Binding-site contacts:
Ligand atom C28 contacts residue TYR145 of chain 47.A at 3.3 Å (hydrophobic).
Ligand atom C10 contacts residue TYR191 of chain 47.A at 3.7 Å (hydrophobic).
Ligand atom C19 contacts residue LEU182 of chain 47.A at 3.6 Å (hydrophobic).
Ligand atom C18 contacts residue LEU182 of chain 47.A at 3.2 Å (hydrophobic).
Ligand atom C28 contacts residue MET144 of chain 47.A at 3.8 Å (hydrophobic).
Ligand atom C22 contacts residue ILE99 of chain 47.A at 3.9 Å (hydrophobic).
Ligand atom C21 contacts residue ILE123 of chain 47.A at 3.8 Å (hydrophobic).
Ligand atom N07 contacts residue LEU101 of chain 47.A at 3.7 Å.
Ligand atom N06 contacts residue LEU101 of chain 47.A at 3.2 Å.
Ligand atom N24 contacts residue LEU216 of chain 47.A at 3.5 Å.
Ligand atom C28 contacts residue TYR143 of chain 47.A at 3.4 Å (hydrophobic).
Ligand atom C18 contacts residue TYR145 of chain 47.A at 3.8 Å (hydrophobic).
Ligand atom C04 contacts residue ASN211 of chain 47.A at 3.4 Å.
Ligand atom O16 contacts residue ILE99 of chain 47.A at 3.6 Å.
Ligand atom C14 contacts residue HIS237 of chain 47.A at 3.5 Å.
Ligand atom C25 contacts residue PHE180 of chain 47.A at 3.5 Å (hydrophobic).
Ligand atom N24 contacts residue PHE180 of chain 47.A at 3.6 Å.
Ligand atom C15 contacts residue LEU182 of chain 47.A at 3.7 Å (hydrophobic).
Ligand atom C01 contacts residue THR207 of chain 47.A at 2.9 Å.
Ligand atom O26 contacts residue TYR145 of chain 47.A at 3.2 Å.
Ligand atom C17 contacts residue ILE99 of chain 47.A at 3.8 Å (hydrophobic).
Ligand atom C22 contacts residue ILE123 of chain 47.A at 3.6 Å (hydrophobic).
Ligand atom C09 contacts residue TYR191 of chain 47.A at 3.6 Å (hydrophobic).
Ligand atom C18 contacts residue ILE99 of chain 47.A at 3.8 Å (hydrophobic).
Ligand atom C27 contacts residue PHE180 of chain 47.A at 3.2 Å (hydrophobic).
Ligand atom C13 contacts residue MET213 of chain 47.A at 3.4 Å (hydrophobic).
Ligand atom C17 contacts residue LEU182 of chain 47.A at 3.7 Å (hydrophobic).
Ligand atom C03 contacts residue ASN211 of chain 47.A at 3.1 Å.
Ligand atom N08 contacts residue LEU101 of chain 47.A at 3.8 Å.
Ligand atom C05 contacts residue LEU101 of chain 47.A at 3.9 Å (hydrophobic).
Ligand atom C12 contacts residue ILE99 of chain 47.A at 3.7 Å (hydrophobic).
Ligand atom C28 contacts residue ALA167 of chain 47.A at 3.1 Å (hydrophobic).
Ligand atom C19 contacts residue TYR145 of chain 47.A at 3.2 Å (hydrophobic).
Ligand atom C01 contacts residue TYR192 of chain 47.A at 2.9 Å (hydrophobic).
Ligand atom O23 contacts residue LEU216 of chain 47.A at 3.7 Å.
Ligand atom C04 contacts residue MET213 of chain 47.A at 3.9 Å (hydrophobic).
Ligand atom C15 contacts residue ILE123 of chain 47.A at 3.6 Å (hydrophobic).
Ligand atom C09 contacts residue LEU101 of chain 47.A at 3.8 Å (hydrophobic).
Ligand atom C14 contacts residue SER121 of chain 47.A at 3.5 Å.
Ligand atom O26 contacts residue PHE180 of chain 47.A at 3.7 Å.

The small molecule below binds the protein below.
Small molecule (SMILES): CCOc1noc2cc(OCCC3CCN(c4ccc(C)nn4)CC3)ccc12

Sequence of chain 47.A:
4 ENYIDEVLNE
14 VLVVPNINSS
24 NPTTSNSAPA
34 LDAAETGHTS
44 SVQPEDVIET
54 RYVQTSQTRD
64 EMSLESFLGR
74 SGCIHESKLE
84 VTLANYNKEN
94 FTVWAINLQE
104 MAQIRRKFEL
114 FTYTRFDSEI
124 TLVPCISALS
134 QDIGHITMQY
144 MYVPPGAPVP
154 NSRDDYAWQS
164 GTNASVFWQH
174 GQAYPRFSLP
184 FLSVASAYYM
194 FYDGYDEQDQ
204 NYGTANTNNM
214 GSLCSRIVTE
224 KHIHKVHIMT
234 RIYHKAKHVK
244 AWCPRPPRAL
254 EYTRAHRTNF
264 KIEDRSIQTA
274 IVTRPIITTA